The protein below binds the small molecule below.
Small molecule (SMILES): CC(=O)N[C@H]1[C@H](O[C@H]2[C@H](O)[C@@H](NC(C)=O)CO[C@@H]2CO)O[C@H](CO)[C@@H](O)[C@@H]1O

Sequence of chain 11.T:
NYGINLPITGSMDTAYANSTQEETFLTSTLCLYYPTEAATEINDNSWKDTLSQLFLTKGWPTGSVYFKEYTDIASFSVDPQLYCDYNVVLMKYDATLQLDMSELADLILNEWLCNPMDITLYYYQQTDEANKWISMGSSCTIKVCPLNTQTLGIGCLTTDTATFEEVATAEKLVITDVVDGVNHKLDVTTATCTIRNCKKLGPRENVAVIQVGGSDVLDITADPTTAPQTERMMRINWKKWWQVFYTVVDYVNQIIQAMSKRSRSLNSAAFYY

Binding-site contacts:
Ligand atom C2 contacts residue ASN19 of chain 11.T at 3.0 Å.
Ligand atom C5 contacts residue ASN19 of chain 11.T at 3.8 Å.
Ligand atom O7 contacts residue ASN19 of chain 11.T at 4.1 Å.
Ligand atom N2 contacts residue ASN19 of chain 11.T at 3.1 Å (h-bond).
Ligand atom C3 contacts residue ASN19 of chain 11.T at 4.1 Å.
Ligand atom O5 contacts residue ASN19 of chain 11.T at 2.8 Å (h-bond).
Ligand atom C1 contacts residue ASN19 of chain 11.T at 1.7 Å.
Ligand atom C7 contacts residue ASN19 of chain 11.T at 3.6 Å.
Ligand atom C8 contacts residue ASN19 of chain 11.T at 4.3 Å.